Binding-site contacts:
Ligand atom C4 contacts residue ASN259 of chain 1.A at 4.3 Å.
Ligand atom N2 contacts residue ASN259 of chain 1.A at 2.9 Å (h-bond).
Ligand atom C5 contacts residue ASN259 of chain 1.A at 3.7 Å.
Ligand atom C3 contacts residue ASN259 of chain 1.A at 3.8 Å.
Ligand atom O5 contacts residue GLU257 of chain 1.A at 4.5 Å.
Ligand atom O5 contacts residue ASN259 of chain 1.A at 2.4 Å (h-bond).
Ligand atom C5 contacts residue GLU257 of chain 1.A at 4.0 Å.
Ligand atom C8 contacts residue SER297 of chain 1.A at 3.8 Å.
Ligand atom C3 contacts residue GLU257 of chain 1.A at 4.3 Å.
Ligand atom C8 contacts residue ILE296 of chain 1.A at 4.5 Å (hydrophobic).
Ligand atom O7 contacts residue GLU257 of chain 1.A at 3.3 Å.
Ligand atom C2 contacts residue ASN259 of chain 1.A at 2.5 Å.
Ligand atom C1 contacts residue ASN259 of chain 1.A at 1.4 Å.
Ligand atom C1 contacts residue GLU257 of chain 1.A at 4.2 Å.
Ligand atom O7 contacts residue ASN259 of chain 1.A at 3.7 Å.
Ligand atom C7 contacts residue ASN259 of chain 1.A at 3.5 Å.

Sequence of chain 1.A:
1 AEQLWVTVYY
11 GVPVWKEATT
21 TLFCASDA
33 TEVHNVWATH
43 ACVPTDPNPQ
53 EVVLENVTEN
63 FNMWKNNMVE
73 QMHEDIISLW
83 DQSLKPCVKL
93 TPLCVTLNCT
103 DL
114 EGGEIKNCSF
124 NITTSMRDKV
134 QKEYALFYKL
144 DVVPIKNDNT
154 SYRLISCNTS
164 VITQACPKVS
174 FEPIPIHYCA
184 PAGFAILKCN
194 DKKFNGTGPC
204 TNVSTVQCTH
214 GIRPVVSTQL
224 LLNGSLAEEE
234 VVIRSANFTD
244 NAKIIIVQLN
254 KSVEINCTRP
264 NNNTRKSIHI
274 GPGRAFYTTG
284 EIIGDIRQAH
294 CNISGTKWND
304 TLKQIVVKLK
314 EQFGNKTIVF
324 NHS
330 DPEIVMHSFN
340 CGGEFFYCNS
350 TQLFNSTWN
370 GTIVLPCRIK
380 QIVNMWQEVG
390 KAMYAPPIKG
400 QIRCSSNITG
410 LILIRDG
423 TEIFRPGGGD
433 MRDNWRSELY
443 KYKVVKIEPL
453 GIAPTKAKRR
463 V

A protein and the small-molecule ligand that binds it are described below.
Small molecule (SMILES): CC(=O)N[C@H]1[C@H](O[C@H]2[C@H](O)[C@@H](NC(C)=O)CO[C@@H]2CO)O[C@H](CO)[C@@H](O)[C@@H]1O